A protein and the small-molecule ligand that binds it are described below.
Small molecule (SMILES): NC[C@@H]1COc2cc(Cl)ccc2O1

Sequence of chain 1.F:
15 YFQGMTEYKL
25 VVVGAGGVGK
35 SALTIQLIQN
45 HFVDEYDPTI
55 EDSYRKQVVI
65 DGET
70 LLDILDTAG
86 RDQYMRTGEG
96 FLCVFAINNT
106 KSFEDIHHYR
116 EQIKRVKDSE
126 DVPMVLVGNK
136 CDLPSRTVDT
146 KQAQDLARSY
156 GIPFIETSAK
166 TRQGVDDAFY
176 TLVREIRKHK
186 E

Binding-site contacts:
Ligand atom CL contacts residue GLY93 of chain 1.F at 3.3 Å.
Ligand atom C12 contacts residue SER57 of chain 1.F at 3.7 Å.
Ligand atom C4 contacts residue ILE73 of chain 1.F at 4.2 Å (hydrophobic).
Ligand atom C9 contacts residue ASP72 of chain 1.F at 3.9 Å.
Ligand atom C2 contacts residue LEU74 of chain 1.F at 3.9 Å (hydrophobic).
Ligand atom C2 contacts residue LYS23 of chain 1.F at 3.8 Å.
Ligand atom C9 contacts residue SER57 of chain 1.F at 4.1 Å.
Ligand atom C5 contacts residue ASP72 of chain 1.F at 3.8 Å.
Ligand atom C1 contacts residue LYS23 of chain 1.F at 4.0 Å.
Ligand atom C1 contacts residue LEU24 of chain 1.F at 3.9 Å (hydrophobic).
Ligand atom C3 contacts residue LYS23 of chain 1.F at 4.1 Å.
Ligand atom CL contacts residue THR92 of chain 1.F at 3.4 Å.
Ligand atom C12 contacts residue ASP72 of chain 1.F at 4.2 Å.
Ligand atom C8 contacts residue SER57 of chain 1.F at 4.5 Å.
Ligand atom C4 contacts residue LYS23 of chain 1.F at 4.5 Å.
Ligand atom N13 contacts residue ASP72 of chain 1.F at 3.3 Å (salt-bridge).
Ligand atom O10 contacts residue ASP72 of chain 1.F at 3.2 Å (salt-bridge).
Ligand atom O10 contacts residue SER57 of chain 1.F at 3.4 Å.
Ligand atom C3 contacts residue THR92 of chain 1.F at 3.4 Å.
Ligand atom C6 contacts residue LEU74 of chain 1.F at 4.4 Å (hydrophobic).
Ligand atom CL contacts residue VAL25 of chain 1.F at 3.3 Å.
Ligand atom C4 contacts residue LEU74 of chain 1.F at 4.0 Å (hydrophobic).
Ligand atom CL contacts residue LEU74 of chain 1.F at 4.4 Å.
Ligand atom C3 contacts residue LEU74 of chain 1.F at 4.4 Å (hydrophobic).
Ligand atom C5 contacts residue SER57 of chain 1.F at 4.1 Å.
Ligand atom CL contacts residue TYR89 of chain 1.F at 3.7 Å.
Ligand atom N13 contacts residue ARG59 of chain 1.F at 4.1 Å.
Ligand atom C1 contacts residue ASP72 of chain 1.F at 3.6 Å.
Ligand atom C4 contacts residue SER57 of chain 1.F at 4.4 Å.
Ligand atom C5 contacts residue LEU74 of chain 1.F at 4.5 Å (hydrophobic).
Ligand atom C1 contacts residue ILE73 of chain 1.F at 4.5 Å (hydrophobic).
Ligand atom C2 contacts residue THR92 of chain 1.F at 3.9 Å.
Ligand atom C1 contacts residue LEU74 of chain 1.F at 3.7 Å (hydrophobic).
Ligand atom CL contacts residue LYS23 of chain 1.F at 3.9 Å.
Ligand atom C4 contacts residue ASP72 of chain 1.F at 3.4 Å.